Sequence of chain 1.B:
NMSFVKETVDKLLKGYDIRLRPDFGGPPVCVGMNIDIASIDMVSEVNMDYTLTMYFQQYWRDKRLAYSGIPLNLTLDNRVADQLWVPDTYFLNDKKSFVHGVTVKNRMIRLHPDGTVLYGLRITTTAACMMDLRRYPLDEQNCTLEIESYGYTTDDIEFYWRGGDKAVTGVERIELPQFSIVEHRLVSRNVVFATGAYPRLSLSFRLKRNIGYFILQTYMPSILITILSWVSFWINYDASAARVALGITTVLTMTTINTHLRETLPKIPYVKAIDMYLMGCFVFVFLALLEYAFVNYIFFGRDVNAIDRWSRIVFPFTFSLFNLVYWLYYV

This protein binds this small molecule.
Small molecule (SMILES): CC(=O)N[C@H]1[C@H](O[C@H]2[C@H](O)[C@@H](NC(C)=O)CO[C@@H]2CO)O[C@H](CO)[C@@H](O[C@@H]2O[C@H](CO[C@H]3O[C@H](CO)[C@@H](O)[C@H](O)[C@@H]3O)[C@@H](O)[C@H](O[C@H]3O[C@H](CO)[C@@H](O)[C@H](O)[C@@H]3O)[C@@H]2O)[C@@H]1O

Binding-site contacts:
Ligand atom C7 contacts residue ASN174 of chain 1.B at 3.2 Å.
Ligand atom C4 contacts residue ASN174 of chain 1.B at 4.2 Å.
Ligand atom O5 contacts residue ASN174 of chain 1.B at 2.3 Å (h-bond).
Ligand atom C3 contacts residue ASN174 of chain 1.B at 3.8 Å.
Ligand atom C7 contacts residue SER236 of chain 1.B at 4.0 Å.
Ligand atom O3 contacts residue ARG217 of chain 1.B at 3.2 Å (salt-bridge).
Ligand atom C2 contacts residue ARG217 of chain 1.B at 4.3 Å.
Ligand atom O2 contacts residue ARG221 of chain 1.B at 4.2 Å.
Ligand atom O7 contacts residue ARG221 of chain 1.B at 4.0 Å.
Ligand atom C1 contacts residue SER236 of chain 1.B at 4.2 Å.
Ligand atom O7 contacts residue VAL219 of chain 1.B at 4.1 Å.
Ligand atom C8 contacts residue ARG238 of chain 1.B at 3.4 Å.
Ligand atom C8 contacts residue PHE237 of chain 1.B at 4.0 Å (hydrophobic).
Ligand atom C1 contacts residue ARG221 of chain 1.B at 4.1 Å.
Ligand atom O7 contacts residue ARG238 of chain 1.B at 3.7 Å.
Ligand atom C7 contacts residue ARG238 of chain 1.B at 3.9 Å.
Ligand atom O5 contacts residue ARG221 of chain 1.B at 4.0 Å.
Ligand atom C7 contacts residue ARG217 of chain 1.B at 4.1 Å.
Ligand atom C2 contacts residue ARG221 of chain 1.B at 3.9 Å.
Ligand atom N2 contacts residue ARG217 of chain 1.B at 4.1 Å.
Ligand atom O7 contacts residue ASN174 of chain 1.B at 3.0 Å (h-bond).
Ligand atom O7 contacts residue ARG217 of chain 1.B at 4.2 Å.
Ligand atom C2 contacts residue ASN174 of chain 1.B at 2.5 Å.
Ligand atom C5 contacts residue ASN174 of chain 1.B at 3.6 Å.
Ligand atom C8 contacts residue SER236 of chain 1.B at 4.0 Å.
Ligand atom N2 contacts residue ARG221 of chain 1.B at 3.4 Å (salt-bridge).
Ligand atom O3 contacts residue ARG221 of chain 1.B at 2.6 Å (salt-bridge).
Ligand atom C6 contacts residue ARG221 of chain 1.B at 4.2 Å.
Ligand atom C8 contacts residue ARG221 of chain 1.B at 3.7 Å.
Ligand atom C7 contacts residue ARG221 of chain 1.B at 3.5 Å.
Ligand atom C2 contacts residue SER236 of chain 1.B at 3.8 Å.
Ligand atom C3 contacts residue ARG221 of chain 1.B at 3.7 Å.
Ligand atom C1 contacts residue ASN174 of chain 1.B at 1.4 Å.
Ligand atom N2 contacts residue ASN174 of chain 1.B at 3.0 Å (h-bond).
Ligand atom O5 contacts residue VAL219 of chain 1.B at 3.8 Å.
Ligand atom N2 contacts residue SER236 of chain 1.B at 3.1 Å (h-bond).
Ligand atom C3 contacts residue SER236 of chain 1.B at 3.7 Å.
Ligand atom O6 contacts residue ARG217 of chain 1.B at 3.3 Å (salt-bridge).
Ligand atom O3 contacts residue SER236 of chain 1.B at 4.1 Å.
Ligand atom C6 contacts residue SER220 of chain 1.B at 3.7 Å.